The protein below binds the small molecule below.
Small molecule (SMILES): Brc1cccc2nn[nH]c12

Sequence of chain 1.A:
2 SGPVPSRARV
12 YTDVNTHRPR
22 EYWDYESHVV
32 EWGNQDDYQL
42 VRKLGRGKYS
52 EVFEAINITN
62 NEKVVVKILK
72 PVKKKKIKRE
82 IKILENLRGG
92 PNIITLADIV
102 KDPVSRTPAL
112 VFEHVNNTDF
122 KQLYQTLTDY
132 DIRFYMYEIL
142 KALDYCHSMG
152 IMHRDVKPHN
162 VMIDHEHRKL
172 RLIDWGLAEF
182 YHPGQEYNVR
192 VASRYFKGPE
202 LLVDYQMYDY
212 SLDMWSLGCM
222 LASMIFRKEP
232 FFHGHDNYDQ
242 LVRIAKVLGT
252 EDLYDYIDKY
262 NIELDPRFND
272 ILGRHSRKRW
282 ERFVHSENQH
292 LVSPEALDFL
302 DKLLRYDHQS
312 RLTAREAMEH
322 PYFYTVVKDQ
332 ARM

Binding-site contacts:
Ligand atom N8 contacts residue ASP175 of chain 1.A at 3.3 Å (salt-bridge).
Ligand atom C6 contacts residue ILE174 of chain 1.A at 3.6 Å (hydrophobic).
Ligand atom C1 contacts residue VAL116 of chain 1.A at 4.1 Å (hydrophobic).
Ligand atom N8 contacts residue PHE113 of chain 1.A at 3.7 Å.
Ligand atom N9 contacts residue LYS68 of chain 1.A at 3.0 Å (salt-bridge).
Ligand atom C3 contacts residue ILE174 of chain 1.A at 4.0 Å (hydrophobic).
Ligand atom C4 contacts residue VAL53 of chain 1.A at 4.2 Å (hydrophobic).
Ligand atom C6 contacts residue ASP175 of chain 1.A at 4.5 Å.
Ligand atom C7 contacts residue PHE113 of chain 1.A at 3.8 Å (hydrophobic).
Ligand atom C1 contacts residue ILE174 of chain 1.A at 4.2 Å (hydrophobic).
Ligand atom C3 contacts residue ILE95 of chain 1.A at 3.6 Å (hydrophobic).
Ligand atom N9 contacts residue ILE174 of chain 1.A at 4.5 Å.
Ligand atom N8 contacts residue ILE174 of chain 1.A at 4.1 Å.
Ligand atom BR1 contacts residue VAL53 of chain 1.A at 3.6 Å.
Ligand atom C4 contacts residue VAL66 of chain 1.A at 4.4 Å (hydrophobic).
Ligand atom C7 contacts residue ILE174 of chain 1.A at 3.8 Å (hydrophobic).
Ligand atom C2 contacts residue PHE113 of chain 1.A at 3.9 Å (hydrophobic).
Ligand atom N5 contacts residue LYS68 of chain 1.A at 3.9 Å.
Ligand atom N8 contacts residue LYS68 of chain 1.A at 3.6 Å (salt-bridge).
Ligand atom BR1 contacts residue MET163 of chain 1.A at 4.0 Å.
Ligand atom C1 contacts residue VAL66 of chain 1.A at 3.8 Å (hydrophobic).
Ligand atom BR1 contacts residue ARG47 of chain 1.A at 3.4 Å.
Ligand atom C7 contacts residue ASP175 of chain 1.A at 4.0 Å.
Ligand atom N5 contacts residue ASP175 of chain 1.A at 4.1 Å.
Ligand atom C2 contacts residue ILE95 of chain 1.A at 3.8 Å (hydrophobic).
Ligand atom C4 contacts residue ILE174 of chain 1.A at 3.6 Å (hydrophobic).
Ligand atom C2 contacts residue ILE174 of chain 1.A at 4.0 Å (hydrophobic).
Ligand atom N9 contacts residue ASP175 of chain 1.A at 3.3 Å.
Ligand atom C3 contacts residue PHE113 of chain 1.A at 3.5 Å (hydrophobic).
Ligand atom N5 contacts residue ILE174 of chain 1.A at 3.8 Å.
Ligand atom C2 contacts residue VAL116 of chain 1.A at 4.2 Å (hydrophobic).
Ligand atom BR1 contacts residue ILE174 of chain 1.A at 3.8 Å.
Ligand atom C2 contacts residue VAL66 of chain 1.A at 4.1 Å (hydrophobic).